Sequence of chain 4.A:
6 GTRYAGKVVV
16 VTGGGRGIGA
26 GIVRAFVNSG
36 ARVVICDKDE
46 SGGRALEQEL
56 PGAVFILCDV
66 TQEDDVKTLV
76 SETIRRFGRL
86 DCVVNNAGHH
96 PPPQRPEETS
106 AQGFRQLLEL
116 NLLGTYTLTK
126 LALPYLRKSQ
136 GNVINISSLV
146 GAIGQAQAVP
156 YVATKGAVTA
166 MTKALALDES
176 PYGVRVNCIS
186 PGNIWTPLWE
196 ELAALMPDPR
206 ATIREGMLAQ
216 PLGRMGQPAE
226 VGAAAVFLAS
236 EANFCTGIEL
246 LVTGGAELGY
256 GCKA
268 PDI

Sequence of chain 2.A:
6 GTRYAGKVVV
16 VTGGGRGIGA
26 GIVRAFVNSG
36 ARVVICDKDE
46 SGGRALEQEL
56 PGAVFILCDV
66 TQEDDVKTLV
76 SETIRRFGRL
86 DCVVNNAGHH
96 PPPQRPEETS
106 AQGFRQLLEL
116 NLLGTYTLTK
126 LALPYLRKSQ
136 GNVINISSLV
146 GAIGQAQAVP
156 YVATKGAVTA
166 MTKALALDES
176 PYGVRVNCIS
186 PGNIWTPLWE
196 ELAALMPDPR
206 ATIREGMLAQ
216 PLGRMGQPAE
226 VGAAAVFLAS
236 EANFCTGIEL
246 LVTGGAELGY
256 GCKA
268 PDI

A protein and the small-molecule ligand that binds it are described below.
Small molecule (SMILES): N#Cc1ccc2ccc(C(=O)c3ccc(F)c(O)c3)nc2c1

Binding-site contacts:
Ligand atom C8 contacts residue HIS95 of chain 4.A at 3.6 Å.
Ligand atom C12 contacts residue NAD1 of chain 4.B at 3.5 Å.
Ligand atom C5 contacts residue TRP194 of chain 4.A at 3.3 Å (hydrophobic).
Ligand atom C4 contacts residue LEU197 of chain 4.A at 3.9 Å (hydrophobic).
Ligand atom F contacts residue SER143 of chain 4.A at 2.8 Å.
Ligand atom C11 contacts residue TYR255 of chain 2.A at 3.3 Å (hydrophobic).
Ligand atom C2 contacts residue THR207 of chain 4.A at 3.9 Å.
Ligand atom N1 contacts residue LEU197 of chain 4.A at 3.9 Å.
Ligand atom C11 contacts residue ASN188 of chain 4.A at 3.4 Å.
Ligand atom O1 contacts residue TYR156 of chain 4.A at 2.4 Å (h-bond).
Ligand atom C contacts residue PRO98 of chain 4.A at 3.4 Å (hydrophobic).
Ligand atom C12 contacts residue SER143 of chain 4.A at 3.5 Å.
Ligand atom O1 contacts residue NAD1 of chain 4.B at 2.8 Å.
Ligand atom F contacts residue PRO186 of chain 4.A at 3.6 Å.
Ligand atom C7 contacts residue LEU197 of chain 4.A at 3.5 Å (hydrophobic).
Ligand atom O1 contacts residue SER143 of chain 4.A at 2.4 Å (h-bond).
Ligand atom C6 contacts residue LEU197 of chain 4.A at 3.4 Å (hydrophobic).
Ligand atom F contacts residue VAL145 of chain 4.A at 3.5 Å.
Ligand atom C3 contacts residue THR207 of chain 4.A at 3.8 Å.
Ligand atom C14 contacts residue NAD1 of chain 4.B at 3.7 Å.
Ligand atom C13 contacts residue TYR156 of chain 4.A at 3.4 Å (hydrophobic).
Ligand atom O contacts residue LEU197 of chain 4.A at 3.4 Å.
Ligand atom C12 contacts residue TYR255 of chain 2.A at 3.3 Å (hydrophobic).
Ligand atom C6 contacts residue TRP194 of chain 4.A at 3.4 Å (hydrophobic).
Ligand atom N1 contacts residue GLN150 of chain 4.A at 3.6 Å (h-bond).
Ligand atom C13 contacts residue NAD1 of chain 4.B at 3.2 Å.
Ligand atom C8 contacts residue LEU197 of chain 4.A at 3.9 Å (hydrophobic).
Ligand atom N contacts residue PRO98 of chain 4.A at 3.4 Å.
Ligand atom C12 contacts residue VAL145 of chain 4.A at 3.9 Å (hydrophobic).
Ligand atom C13 contacts residue SER143 of chain 4.A at 3.3 Å.
Ligand atom F contacts residue NAD1 of chain 4.B at 3.6 Å.
Ligand atom C5 contacts residue LEU197 of chain 4.A at 3.6 Å (hydrophobic).
Ligand atom C10 contacts residue ASN188 of chain 4.A at 3.5 Å.
Ligand atom C10 contacts residue GLN150 of chain 4.A at 3.8 Å.
Ligand atom O contacts residue HIS95 of chain 4.A at 3.3 Å.
Ligand atom C1 contacts residue PRO98 of chain 4.A at 3.9 Å (hydrophobic).
Ligand atom F contacts residue TYR255 of chain 2.A at 2.5 Å.
Ligand atom C14 contacts residue TYR156 of chain 4.A at 3.5 Å (hydrophobic).
Ligand atom C14 contacts residue HIS95 of chain 4.A at 3.4 Å.
Ligand atom C9 contacts residue HIS95 of chain 4.A at 3.7 Å.